The protein below binds the small molecule below.
Small molecule (SMILES): CC(=O)N[C@@H]1[C@@H](O)[C@H](O)[C@@H](CO)O[C@H]1O

Binding-site contacts:
Ligand atom C7 contacts residue ASN590 of chain 1.A at 3.2 Å.
Ligand atom C2 contacts residue ASN590 of chain 1.A at 2.5 Å.
Ligand atom C1 contacts residue ASN590 of chain 1.A at 1.4 Å.
Ligand atom C3 contacts residue ASN590 of chain 1.A at 3.8 Å.
Ligand atom N2 contacts residue THR591 of chain 1.A at 3.6 Å (h-bond).
Ligand atom C7 contacts residue THR591 of chain 1.A at 4.5 Å.
Ligand atom C8 contacts residue ASN590 of chain 1.A at 4.3 Å.
Ligand atom N2 contacts residue ASN590 of chain 1.A at 2.9 Å (h-bond).
Ligand atom C2 contacts residue THR591 of chain 1.A at 4.1 Å.
Ligand atom C1 contacts residue THR591 of chain 1.A at 3.7 Å.
Ligand atom C8 contacts residue THR591 of chain 1.A at 4.2 Å.
Ligand atom O5 contacts residue ASN590 of chain 1.A at 2.4 Å (h-bond).
Ligand atom O6 contacts residue ASN590 of chain 1.A at 4.4 Å.
Ligand atom O7 contacts residue ASN590 of chain 1.A at 3.2 Å (h-bond).
Ligand atom C3 contacts residue THR591 of chain 1.A at 4.4 Å.
Ligand atom C4 contacts residue ASN590 of chain 1.A at 4.2 Å.
Ligand atom C5 contacts residue ASN590 of chain 1.A at 3.7 Å.

Sequence of chain 1.A:
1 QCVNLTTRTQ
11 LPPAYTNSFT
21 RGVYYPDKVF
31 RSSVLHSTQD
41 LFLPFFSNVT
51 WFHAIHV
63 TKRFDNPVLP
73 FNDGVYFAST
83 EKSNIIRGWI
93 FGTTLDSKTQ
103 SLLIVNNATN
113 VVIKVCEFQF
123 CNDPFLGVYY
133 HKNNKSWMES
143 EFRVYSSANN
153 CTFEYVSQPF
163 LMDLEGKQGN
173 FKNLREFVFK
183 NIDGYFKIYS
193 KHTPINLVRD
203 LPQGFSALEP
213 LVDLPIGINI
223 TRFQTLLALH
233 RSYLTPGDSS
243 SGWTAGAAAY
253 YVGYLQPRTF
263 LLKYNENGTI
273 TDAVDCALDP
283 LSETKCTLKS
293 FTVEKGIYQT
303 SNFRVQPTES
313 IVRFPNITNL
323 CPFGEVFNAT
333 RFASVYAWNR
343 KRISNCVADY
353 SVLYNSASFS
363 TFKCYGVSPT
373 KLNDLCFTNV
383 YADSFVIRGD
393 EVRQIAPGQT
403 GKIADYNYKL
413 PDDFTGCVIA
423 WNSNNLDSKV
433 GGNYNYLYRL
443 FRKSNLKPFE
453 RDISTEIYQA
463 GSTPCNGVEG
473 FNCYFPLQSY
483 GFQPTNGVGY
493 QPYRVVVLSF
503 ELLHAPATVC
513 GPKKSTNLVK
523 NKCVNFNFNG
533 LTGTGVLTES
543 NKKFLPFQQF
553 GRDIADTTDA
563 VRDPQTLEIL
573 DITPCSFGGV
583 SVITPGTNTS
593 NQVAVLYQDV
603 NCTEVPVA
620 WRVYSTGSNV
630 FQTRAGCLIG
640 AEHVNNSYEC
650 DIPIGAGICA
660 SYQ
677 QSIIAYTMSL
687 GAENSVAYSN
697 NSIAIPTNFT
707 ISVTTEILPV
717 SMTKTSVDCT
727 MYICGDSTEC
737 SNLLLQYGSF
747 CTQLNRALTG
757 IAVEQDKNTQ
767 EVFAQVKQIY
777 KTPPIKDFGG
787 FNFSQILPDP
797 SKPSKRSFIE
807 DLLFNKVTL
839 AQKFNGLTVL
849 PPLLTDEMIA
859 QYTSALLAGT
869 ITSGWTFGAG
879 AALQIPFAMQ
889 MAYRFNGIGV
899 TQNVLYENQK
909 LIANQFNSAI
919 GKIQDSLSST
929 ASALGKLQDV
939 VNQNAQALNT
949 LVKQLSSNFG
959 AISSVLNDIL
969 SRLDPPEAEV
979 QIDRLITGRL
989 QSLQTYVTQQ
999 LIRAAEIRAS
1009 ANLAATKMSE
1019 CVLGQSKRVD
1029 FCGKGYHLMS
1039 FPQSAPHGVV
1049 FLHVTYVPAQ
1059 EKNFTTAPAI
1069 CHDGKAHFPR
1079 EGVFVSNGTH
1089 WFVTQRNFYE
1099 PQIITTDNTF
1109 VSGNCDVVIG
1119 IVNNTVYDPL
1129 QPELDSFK